Binding-site contacts:
Ligand atom N2 contacts residue ASN12 of chain 53.G at 3.8 Å.
Ligand atom C1 contacts residue ASN12 of chain 53.G at 2.2 Å.
Ligand atom C5 contacts residue ASN12 of chain 53.G at 4.1 Å.
Ligand atom O5 contacts residue ASN12 of chain 53.G at 2.7 Å (h-bond).
Ligand atom C2 contacts residue ASN12 of chain 53.G at 3.3 Å.
Ligand atom O7 contacts residue ASN12 of chain 53.G at 3.6 Å.
Ligand atom C7 contacts residue ASN12 of chain 53.G at 3.9 Å.

The protein below binds the small molecule below.
Small molecule (SMILES): CC(=O)N[C@H]1[C@H](O[C@H]2[C@H](O)[C@@H](NC(C)=O)CO[C@@H]2CO)O[C@H](CO)[C@@H](O)[C@@H]1O

Sequence of chain 53.G:
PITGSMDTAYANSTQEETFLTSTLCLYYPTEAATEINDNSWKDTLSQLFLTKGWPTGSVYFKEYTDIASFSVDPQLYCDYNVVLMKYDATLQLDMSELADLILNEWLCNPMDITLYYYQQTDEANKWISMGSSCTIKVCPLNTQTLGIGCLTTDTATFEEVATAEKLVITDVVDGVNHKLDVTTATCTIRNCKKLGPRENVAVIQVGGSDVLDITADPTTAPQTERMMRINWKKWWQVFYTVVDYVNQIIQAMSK